The protein below binds the small molecule below.
Small molecule (SMILES): CN(C)C1CCC(Nc2ncnc3sc4c(c23)CCC4)CC1

Binding-site contacts:
Ligand atom C6 contacts residue MET33 of chain 1.D at 3.9 Å (hydrophobic).
Ligand atom S17 contacts residue TYR103 of chain 1.D at 3.5 Å.
Ligand atom C3 contacts residue GLU35 of chain 1.D at 3.8 Å.
Ligand atom C10 contacts residue LEU159 of chain 1.D at 3.9 Å (hydrophobic).
Ligand atom C8 contacts residue MET33 of chain 1.D at 3.7 Å (hydrophobic).
Ligand atom N19 contacts residue MET106 of chain 1.D at 3.0 Å (h-bond).
Ligand atom C15 contacts residue LEU159 of chain 1.D at 3.3 Å (hydrophobic).
Ligand atom C22 contacts residue TYR103 of chain 1.D at 3.5 Å (hydrophobic).
Ligand atom C13 contacts residue VAL41 of chain 1.D at 3.7 Å (hydrophobic).
Ligand atom S17 contacts residue ALA52 of chain 1.D at 3.8 Å.
Ligand atom C1 contacts residue MET33 of chain 1.D at 3.1 Å (hydrophobic).
Ligand atom S17 contacts residue LEU159 of chain 1.D at 3.7 Å.
Ligand atom C4 contacts residue GLU35 of chain 1.D at 3.6 Å.
Ligand atom C14 contacts residue LEU159 of chain 1.D at 3.4 Å (hydrophobic).
Ligand atom C23 contacts residue TYR103 of chain 1.D at 3.9 Å (hydrophobic).
Ligand atom C18 contacts residue LEU159 of chain 1.D at 3.6 Å (hydrophobic).
Ligand atom N19 contacts residue ALA52 of chain 1.D at 3.5 Å.
Ligand atom C20 contacts residue TYR105 of chain 1.D at 4.0 Å (hydrophobic).
Ligand atom C20 contacts residue MET106 of chain 1.D at 3.4 Å (hydrophobic).
Ligand atom C4 contacts residue ASP113 of chain 1.D at 3.4 Å.
Ligand atom C3 contacts residue ASP113 of chain 1.D at 3.6 Å.
Ligand atom N21 contacts residue MET33 of chain 1.D at 3.4 Å.
Ligand atom C11 contacts residue ASP113 of chain 1.D at 3.2 Å.
Ligand atom N19 contacts residue TYR105 of chain 1.D at 3.9 Å.
Ligand atom C1 contacts residue GLY34 of chain 1.D at 4.0 Å.
Ligand atom C6 contacts residue GLY34 of chain 1.D at 3.3 Å.
Ligand atom C11 contacts residue SER110 of chain 1.D at 3.8 Å.
Ligand atom C24 contacts residue LEU159 of chain 1.D at 4.0 Å (hydrophobic).
Ligand atom C20 contacts residue MET33 of chain 1.D at 3.7 Å (hydrophobic).
Ligand atom N2 contacts residue ASP113 of chain 1.D at 2.8 Å (salt-bridge).
Ligand atom N12 contacts residue VAL41 of chain 1.D at 3.6 Å.
Ligand atom C1 contacts residue ASP113 of chain 1.D at 3.3 Å.
Ligand atom C6 contacts residue GLU35 of chain 1.D at 3.6 Å.
Ligand atom N21 contacts residue VAL41 of chain 1.D at 4.0 Å.
Ligand atom C7 contacts residue GLU35 of chain 1.D at 3.3 Å.
Ligand atom C7 contacts residue VAL41 of chain 1.D at 3.4 Å (hydrophobic).
Ligand atom S17 contacts residue VAL104 of chain 1.D at 3.7 Å.
Ligand atom C16 contacts residue TYR103 of chain 1.D at 3.9 Å (hydrophobic).
Ligand atom C18 contacts residue ALA52 of chain 1.D at 3.6 Å (hydrophobic).
Ligand atom C16 contacts residue LEU159 of chain 1.D at 3.5 Å (hydrophobic).

Sequence of chain 1.D:
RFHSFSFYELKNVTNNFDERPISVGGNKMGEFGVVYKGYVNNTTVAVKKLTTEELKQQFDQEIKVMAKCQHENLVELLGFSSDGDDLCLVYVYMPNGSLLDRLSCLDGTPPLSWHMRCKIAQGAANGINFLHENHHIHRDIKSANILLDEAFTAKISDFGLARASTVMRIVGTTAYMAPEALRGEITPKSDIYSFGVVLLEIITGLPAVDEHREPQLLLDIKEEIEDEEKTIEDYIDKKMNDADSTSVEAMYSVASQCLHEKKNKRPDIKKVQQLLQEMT